This protein binds this small molecule.
Small molecule (SMILES): Nc1nc2c(ncn2[C@@H]2O[C@@H]3CO[P](=O)(O)O[C@H]4[C@@H](O)[C@H](n5cnc6c(=O)[nH]c(N)nc65)O[C@@H]4CO[P](=O)(O)O[C@H]3[C@H]2O)c(=O)[nH]1

Binding-site contacts:
Ligand atom N11 contacts residue ASP31 of chain 1.B at 2.8 Å (salt-bridge).
Ligand atom O61 contacts residue GLY84 of chain 1.B at 3.5 Å.
Ligand atom C61 contacts residue PHE37 of chain 1.B at 3.6 Å (hydrophobic).
Ligand atom C4A contacts residue GLU86 of chain 1.B at 3.6 Å.
Ligand atom C1' contacts residue ALA2 of chain 1.B at 3.3 Å (hydrophobic).
Ligand atom N91 contacts residue CYS85 of chain 1.B at 3.2 Å (h-bond).
Ligand atom O6 contacts residue ARG4 of chain 1.B at 2.8 Å (salt-bridge).
Ligand atom C21 contacts residue ARG8 of chain 1.B at 3.5 Å.
Ligand atom N31 contacts residue GLY36 of chain 1.B at 3.4 Å.
Ligand atom C8 contacts residue ARG4 of chain 1.B at 3.6 Å.
Ligand atom N7 contacts residue ARG4 of chain 1.B at 3.1 Å (salt-bridge).
Ligand atom O2' contacts residue ALA2 of chain 1.B at 3.5 Å.
Ligand atom C21 contacts residue GLY36 of chain 1.B at 3.6 Å.
Ligand atom N11 contacts residue PHE37 of chain 1.B at 3.5 Å.
Ligand atom N11 contacts residue ARG8 of chain 1.B at 3.6 Å.
Ligand atom N71 contacts residue GLY84 of chain 1.B at 3.4 Å.
Ligand atom N31 contacts residue PHE37 of chain 1.B at 3.4 Å (h-bond).
Ligand atom N71 contacts residue CYS85 of chain 1.B at 3.6 Å.
Ligand atom N21 contacts residue GLY36 of chain 1.B at 3.2 Å (h-bond).
Ligand atom C21 contacts residue ASP31 of chain 1.B at 3.3 Å.
Ligand atom C51 contacts residue ARG8 of chain 1.B at 3.6 Å.
Ligand atom N21 contacts residue PHE37 of chain 1.B at 3.4 Å.
Ligand atom O2P contacts residue ARG4 of chain 1.B at 3.4 Å.
Ligand atom O4' contacts residue ALA2 of chain 1.B at 3.3 Å (h-bond).
Ligand atom C61 contacts residue ARG8 of chain 1.B at 3.3 Å.
Ligand atom C1A contacts residue CYS85 of chain 1.B at 3.4 Å (hydrophobic).
Ligand atom O61 contacts residue ALA38 of chain 1.B at 3.3 Å.
Ligand atom C41 contacts residue ARG8 of chain 1.B at 3.6 Å.
Ligand atom O2A contacts residue GLY35 of chain 1.B at 3.2 Å.
Ligand atom O11 contacts residue ARG74 of chain 1.B at 2.8 Å (salt-bridge).
Ligand atom O2P contacts residue ARG8 of chain 1.B at 3.0 Å (salt-bridge).
Ligand atom N21 contacts residue ARG8 of chain 1.B at 3.6 Å.
Ligand atom C41 contacts residue CYS85 of chain 1.B at 3.4 Å (hydrophobic).
Ligand atom O61 contacts residue ARG8 of chain 1.B at 3.5 Å (salt-bridge).
Ligand atom C21 contacts residue PHE37 of chain 1.B at 3.4 Å (hydrophobic).
Ligand atom N21 contacts residue ASP31 of chain 1.B at 2.9 Å (salt-bridge).
Ligand atom N21 contacts residue SER33 of chain 1.B at 3.3 Å (h-bond).
Ligand atom N7 contacts residue ARG8 of chain 1.B at 3.6 Å.
Ligand atom O4A contacts residue GLU86 of chain 1.B at 3.2 Å.
Ligand atom O1P contacts residue GLN5 of chain 1.B at 2.7 Å (h-bond).

Sequence of chain 1.B:
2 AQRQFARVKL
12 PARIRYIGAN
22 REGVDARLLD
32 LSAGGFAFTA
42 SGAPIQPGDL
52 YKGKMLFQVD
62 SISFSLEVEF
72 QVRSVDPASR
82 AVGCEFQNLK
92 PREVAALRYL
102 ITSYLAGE